Sequence of chain 1.A:
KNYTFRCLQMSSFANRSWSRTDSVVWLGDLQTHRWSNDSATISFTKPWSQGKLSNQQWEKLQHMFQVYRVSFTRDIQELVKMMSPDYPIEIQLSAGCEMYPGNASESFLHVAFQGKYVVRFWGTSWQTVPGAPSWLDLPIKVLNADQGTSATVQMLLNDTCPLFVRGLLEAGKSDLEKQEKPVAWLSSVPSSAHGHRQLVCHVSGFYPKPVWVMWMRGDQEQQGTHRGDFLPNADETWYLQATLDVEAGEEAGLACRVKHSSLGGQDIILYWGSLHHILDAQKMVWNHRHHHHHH

A protein and the small-molecule ligand that binds it are described below.
Small molecule (SMILES): CC(=O)N[C@@H]1[C@@H](O)[C@H](O)[C@@H](CO)O[C@H]1O

Binding-site contacts:
Ligand atom C2 contacts residue ASN110 of chain 1.A at 2.3 Å.
Ligand atom C1 contacts residue ASN110 of chain 1.A at 1.4 Å.
Ligand atom C4 contacts residue ASN110 of chain 1.A at 4.2 Å.
Ligand atom C5 contacts residue ASN110 of chain 1.A at 3.7 Å.
Ligand atom C8 contacts residue ASN110 of chain 1.A at 4.4 Å.
Ligand atom O7 contacts residue ASN110 of chain 1.A at 4.2 Å.
Ligand atom C7 contacts residue ASN110 of chain 1.A at 3.7 Å.
Ligand atom O5 contacts residue ASN110 of chain 1.A at 2.4 Å (h-bond).
Ligand atom N2 contacts residue ASN110 of chain 1.A at 2.8 Å (h-bond).
Ligand atom C3 contacts residue ASN110 of chain 1.A at 3.7 Å.